Binding-site contacts:
Ligand atom O5 contacts residue ASN66 of chain 1.B at 2.4 Å (h-bond).
Ligand atom O6 contacts residue SER68 of chain 1.B at 4.2 Å.
Ligand atom O6 contacts residue GLU69 of chain 1.B at 3.0 Å.
Ligand atom O7 contacts residue SER68 of chain 1.B at 3.8 Å.
Ligand atom C7 contacts residue ASN66 of chain 1.B at 3.5 Å.
Ligand atom C4 contacts residue ASN66 of chain 1.B at 4.3 Å.
Ligand atom C1 contacts residue SER68 of chain 1.B at 4.1 Å.
Ligand atom C5 contacts residue GLU69 of chain 1.B at 3.9 Å.
Ligand atom C5 contacts residue SER68 of chain 1.B at 4.4 Å.
Ligand atom C1 contacts residue GLU69 of chain 1.B at 3.7 Å.
Ligand atom N2 contacts residue ASN66 of chain 1.B at 3.0 Å (h-bond).
Ligand atom C2 contacts residue ASN66 of chain 1.B at 2.5 Å.
Ligand atom C7 contacts residue SER68 of chain 1.B at 4.5 Å.
Ligand atom C3 contacts residue ASN66 of chain 1.B at 3.9 Å.
Ligand atom O7 contacts residue ASN66 of chain 1.B at 3.2 Å (h-bond).
Ligand atom O5 contacts residue GLU69 of chain 1.B at 3.0 Å (salt-bridge).
Ligand atom C5 contacts residue ASN66 of chain 1.B at 3.7 Å.
Ligand atom C1 contacts residue ASN66 of chain 1.B at 1.5 Å.
Ligand atom O5 contacts residue SER68 of chain 1.B at 4.3 Å.
Ligand atom C6 contacts residue GLU69 of chain 1.B at 3.3 Å.

Sequence of chain 1.B:
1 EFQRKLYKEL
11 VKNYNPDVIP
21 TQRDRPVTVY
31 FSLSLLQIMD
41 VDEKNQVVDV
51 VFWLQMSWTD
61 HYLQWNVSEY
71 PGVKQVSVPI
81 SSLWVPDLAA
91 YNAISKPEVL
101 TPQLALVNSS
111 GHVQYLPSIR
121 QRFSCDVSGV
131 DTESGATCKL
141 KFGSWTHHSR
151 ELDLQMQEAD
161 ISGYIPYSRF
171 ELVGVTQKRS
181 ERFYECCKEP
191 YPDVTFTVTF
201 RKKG

This small molecule binds to this protein.
Small molecule (SMILES): CC(=O)N[C@@H]1[C@@H](O)[C@H](O)[C@@H](CO)O[C@H]1O